Binding-site contacts:
Ligand atom C6 contacts residue GLY352 of chain 1.A at 3.1 Å.
Ligand atom C6 contacts residue GLY353 of chain 1.A at 3.9 Å.
Ligand atom O4 contacts residue THR25 of chain 1.A at 3.5 Å (h-bond).
Ligand atom C4 contacts residue GLY352 of chain 1.A at 3.7 Å.
Ligand atom O4 contacts residue GLN26 of chain 1.A at 4.2 Å.
Ligand atom N3 contacts residue GLY353 of chain 1.A at 3.3 Å (h-bond).
Ligand atom O4' contacts residue GLY353 of chain 1.A at 4.0 Å.
Ligand atom C1' contacts residue PRO354 of chain 1.A at 3.7 Å (hydrophobic).
Ligand atom N1 contacts residue GLY353 of chain 1.A at 3.7 Å.
Ligand atom C2 contacts residue PRO354 of chain 1.A at 3.7 Å (hydrophobic).
Ligand atom C4' contacts residue PRO354 of chain 1.A at 4.0 Å (hydrophobic).
Ligand atom O4P contacts residue ARG24 of chain 1.A at 3.8 Å.
Ligand atom O2P contacts residue GLY352 of chain 1.A at 3.7 Å.
Ligand atom C4 contacts residue GLY353 of chain 1.A at 3.9 Å.
Ligand atom O2 contacts residue ARG24 of chain 1.A at 3.1 Å.
Ligand atom O6P contacts residue SER22 of chain 1.A at 4.1 Å.
Ligand atom O2' contacts residue ARG24 of chain 1.A at 3.5 Å.
Ligand atom O4 contacts residue GLY352 of chain 1.A at 3.9 Å.
Ligand atom O4' contacts residue PRO354 of chain 1.A at 3.1 Å.
Ligand atom C6 contacts residue GLN26 of chain 1.A at 3.9 Å.
Ligand atom N1 contacts residue PRO354 of chain 1.A at 3.9 Å.
Ligand atom N1 contacts residue GLN26 of chain 1.A at 3.6 Å.
Ligand atom N3 contacts residue GLN26 of chain 1.A at 3.3 Å (h-bond).
Ligand atom O2 contacts residue GLN26 of chain 1.A at 3.1 Å (h-bond).
Ligand atom C4 contacts residue GLN26 of chain 1.A at 3.9 Å.
Ligand atom C2 contacts residue GLY353 of chain 1.A at 3.4 Å.
Ligand atom C2' contacts residue GLN26 of chain 1.A at 3.5 Å.
Ligand atom O3' contacts residue ARG24 of chain 1.A at 3.7 Å.
Ligand atom C2 contacts residue GLN26 of chain 1.A at 3.2 Å.
Ligand atom O2 contacts residue PRO354 of chain 1.A at 3.4 Å.
Ligand atom C5 contacts residue GLY353 of chain 1.A at 3.8 Å.
Ligand atom O2 contacts residue GLY353 of chain 1.A at 3.6 Å.
Ligand atom C2 contacts residue THR25 of chain 1.A at 3.8 Å.
Ligand atom N1 contacts residue GLY352 of chain 1.A at 4.0 Å.
Ligand atom N3 contacts residue THR25 of chain 1.A at 2.9 Å (h-bond).
Ligand atom C1' contacts residue GLN26 of chain 1.A at 4.1 Å.
Ligand atom C4 contacts residue THR25 of chain 1.A at 3.7 Å.
Ligand atom C5 contacts residue GLY352 of chain 1.A at 3.1 Å.
Ligand atom O2' contacts residue GLN26 of chain 1.A at 2.6 Å (h-bond).
Ligand atom O2 contacts residue THR25 of chain 1.A at 3.1 Å (h-bond).

Sequence of chain 1.A:
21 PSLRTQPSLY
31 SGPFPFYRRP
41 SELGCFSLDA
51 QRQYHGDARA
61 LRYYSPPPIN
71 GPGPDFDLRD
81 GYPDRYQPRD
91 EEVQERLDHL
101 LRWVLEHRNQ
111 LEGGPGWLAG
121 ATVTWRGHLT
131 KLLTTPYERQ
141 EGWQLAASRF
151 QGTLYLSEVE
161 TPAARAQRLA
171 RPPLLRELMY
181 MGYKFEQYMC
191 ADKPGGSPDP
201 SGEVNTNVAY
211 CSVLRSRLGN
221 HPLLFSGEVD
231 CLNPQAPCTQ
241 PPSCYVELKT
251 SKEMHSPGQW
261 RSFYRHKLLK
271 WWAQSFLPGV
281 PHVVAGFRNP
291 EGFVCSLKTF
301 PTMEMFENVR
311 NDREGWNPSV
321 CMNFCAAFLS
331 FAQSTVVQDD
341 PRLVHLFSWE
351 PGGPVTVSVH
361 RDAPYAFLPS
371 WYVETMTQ

A protein and the small-molecule ligand that binds it are described below.
Small molecule (SMILES): O=c1ccn([C@@H]2O[C@H](COP(=O)(O)O)[C@@H](OP(=O)(O)O)[C@H]2O)c(=O)[nH]1